Binding-site contacts:
Ligand atom N13 contacts residue TYR70 of chain 1.H at 3.7 Å.
Ligand atom C20 contacts residue TYR70 of chain 1.H at 3.7 Å (hydrophobic).
Ligand atom C12 contacts residue HIS59 of chain 1.H at 4.3 Å.
Ligand atom N19 contacts residue TYR70 of chain 1.H at 3.2 Å.
Ligand atom C25 contacts residue TYR70 of chain 1.H at 3.4 Å (hydrophobic).
Ligand atom I27 contacts residue HIS27 of chain 1.H at 3.5 Å.
Ligand atom C25 contacts residue LEU32 of chain 1.H at 3.7 Å (hydrophobic).
Ligand atom C24 contacts residue TYR70 of chain 1.H at 4.2 Å (hydrophobic).
Ligand atom C12 contacts residue TYR70 of chain 1.H at 3.4 Å (hydrophobic).
Ligand atom C22 contacts residue LEU32 of chain 1.H at 4.1 Å (hydrophobic).
Ligand atom F26 contacts residue TYR70 of chain 1.H at 3.0 Å.
Ligand atom N13 contacts residue HIS59 of chain 1.H at 3.6 Å.
Ligand atom I27 contacts residue PHE8 of chain 1.H at 4.4 Å.
Ligand atom F26 contacts residue LEU32 of chain 1.H at 4.2 Å.
Ligand atom C10 contacts residue TYR70 of chain 1.H at 3.9 Å (hydrophobic).
Ligand atom C24 contacts residue LEU32 of chain 1.H at 3.6 Å (hydrophobic).
Ligand atom C11 contacts residue TYR70 of chain 1.H at 4.4 Å (hydrophobic).
Ligand atom C20 contacts residue LEU32 of chain 1.H at 4.1 Å (hydrophobic).
Ligand atom F26 contacts residue MET34 of chain 1.H at 4.3 Å.
Ligand atom C21 contacts residue LEU32 of chain 1.H at 4.2 Å (hydrophobic).
Ligand atom C23 contacts residue LEU32 of chain 1.H at 3.8 Å (hydrophobic).
Ligand atom I27 contacts residue MET34 of chain 1.H at 4.3 Å.
Ligand atom C14 contacts residue HIS59 of chain 1.H at 3.9 Å.
Ligand atom O8 contacts residue TYR70 of chain 1.H at 4.1 Å.
Ligand atom C24 contacts residue MET34 of chain 1.H at 3.5 Å (hydrophobic).
Ligand atom C23 contacts residue MET34 of chain 1.H at 4.2 Å (hydrophobic).
Ligand atom C25 contacts residue MET34 of chain 1.H at 4.2 Å (hydrophobic).
Ligand atom C21 contacts residue TYR70 of chain 1.H at 4.4 Å (hydrophobic).

The small molecule below binds the protein below.
Small molecule (SMILES): C[C@H](O)CONC(=O)c1oc2c(F)cncc2c1Nc1ccc(I)cc1F

Sequence of chain 1.H:
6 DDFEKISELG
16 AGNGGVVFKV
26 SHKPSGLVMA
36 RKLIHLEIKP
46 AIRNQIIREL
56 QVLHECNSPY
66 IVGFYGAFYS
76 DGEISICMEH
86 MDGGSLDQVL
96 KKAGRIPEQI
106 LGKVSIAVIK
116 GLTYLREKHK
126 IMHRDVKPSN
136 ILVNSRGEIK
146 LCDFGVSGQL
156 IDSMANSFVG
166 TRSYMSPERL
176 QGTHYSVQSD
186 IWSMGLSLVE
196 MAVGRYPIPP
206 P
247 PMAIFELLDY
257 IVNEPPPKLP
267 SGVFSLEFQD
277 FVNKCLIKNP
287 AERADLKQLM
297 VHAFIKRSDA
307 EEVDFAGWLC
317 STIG